The protein below binds the small molecule below.
Small molecule (SMILES): N#Cc1c(Br)[nH]c2nc(N)[nH]c(=O)c12

Sequence of chain 1.D:
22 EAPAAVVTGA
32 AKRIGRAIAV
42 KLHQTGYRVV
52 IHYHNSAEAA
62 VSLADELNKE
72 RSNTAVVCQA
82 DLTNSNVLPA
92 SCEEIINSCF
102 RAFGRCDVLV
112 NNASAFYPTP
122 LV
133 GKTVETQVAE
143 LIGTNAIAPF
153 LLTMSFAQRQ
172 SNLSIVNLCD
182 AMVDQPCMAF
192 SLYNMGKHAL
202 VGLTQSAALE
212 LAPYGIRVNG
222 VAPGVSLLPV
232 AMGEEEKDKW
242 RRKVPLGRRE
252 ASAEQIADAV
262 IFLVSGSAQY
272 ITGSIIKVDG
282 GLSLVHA

Binding-site contacts:
Ligand atom C7 contacts residue NAP1 of chain 1.K at 3.5 Å.
Ligand atom C1 contacts residue PHE117 of chain 1.D at 3.4 Å (hydrophobic).
Ligand atom O12 contacts residue PRO230 of chain 1.D at 3.9 Å.
Ligand atom C10 contacts residue PHE117 of chain 1.D at 3.9 Å (hydrophobic).
Ligand atom O12 contacts residue ARG34 of chain 1.D at 3.2 Å (salt-bridge).
Ligand atom BR15 contacts residue ASP181 of chain 1.D at 3.7 Å.
Ligand atom N13 contacts residue SER115 of chain 1.D at 2.8 Å (h-bond).
Ligand atom C3 contacts residue PHE117 of chain 1.D at 3.7 Å (hydrophobic).
Ligand atom C1 contacts residue NAP1 of chain 1.K at 3.4 Å.
Ligand atom C7 contacts residue PHE117 of chain 1.D at 3.7 Å (hydrophobic).
Ligand atom O12 contacts residue NAP1 of chain 1.K at 3.3 Å (h-bond).
Ligand atom C5 contacts residue PHE117 of chain 1.D at 3.5 Å (hydrophobic).
Ligand atom N9 contacts residue PHE117 of chain 1.D at 3.5 Å.
Ligand atom N6 contacts residue TYR194 of chain 1.D at 3.7 Å.
Ligand atom N11 contacts residue PRO230 of chain 1.D at 3.4 Å.
Ligand atom C8 contacts residue NAP1 of chain 1.K at 3.3 Å.
Ligand atom N6 contacts residue NAP1 of chain 1.K at 2.8 Å (h-bond).
Ligand atom BR15 contacts residue NAP1 of chain 1.K at 3.6 Å.
Ligand atom N13 contacts residue NAP1 of chain 1.K at 3.2 Å (h-bond).
Ligand atom C8 contacts residue PHE117 of chain 1.D at 3.5 Å (hydrophobic).
Ligand atom O12 contacts residue PHE117 of chain 1.D at 4.0 Å.
Ligand atom C8 contacts residue TYR194 of chain 1.D at 3.7 Å (hydrophobic).
Ligand atom N13 contacts residue PHE117 of chain 1.D at 3.6 Å.
Ligand atom N9 contacts residue ASP181 of chain 1.D at 4.0 Å.
Ligand atom N2 contacts residue PHE117 of chain 1.D at 3.8 Å.
Ligand atom N9 contacts residue NAP1 of chain 1.K at 3.6 Å.
Ligand atom C3 contacts residue NAP1 of chain 1.K at 3.4 Å.
Ligand atom C1 contacts residue SER115 of chain 1.D at 3.8 Å.
Ligand atom C5 contacts residue TYR194 of chain 1.D at 3.5 Å (hydrophobic).
Ligand atom BR15 contacts residue GLY225 of chain 1.D at 4.0 Å.
Ligand atom N6 contacts residue SER115 of chain 1.D at 3.8 Å.
Ligand atom C10 contacts residue NAP1 of chain 1.K at 3.5 Å.
Ligand atom N9 contacts residue TYR194 of chain 1.D at 2.6 Å (h-bond).
Ligand atom C10 contacts residue PRO230 of chain 1.D at 4.1 Å (hydrophobic).
Ligand atom N2 contacts residue NAP1 of chain 1.K at 2.7 Å (h-bond).
Ligand atom C5 contacts residue NAP1 of chain 1.K at 3.5 Å.
Ligand atom C4 contacts residue PHE117 of chain 1.D at 3.6 Å (hydrophobic).
Ligand atom C4 contacts residue NAP1 of chain 1.K at 3.8 Å.
Ligand atom N11 contacts residue NAP1 of chain 1.K at 3.5 Å (h-bond).
Ligand atom N6 contacts residue PHE117 of chain 1.D at 3.5 Å.